The protein below binds the small molecule below.
Small molecule (SMILES): CC(=O)N[C@@H]1[C@@H](O)[C@H](O)[C@@H](CO)O[C@H]1O

Binding-site contacts:
Ligand atom N2 contacts residue ASN87 of chain 28.A at 2.8 Å (h-bond).
Ligand atom O4 contacts residue LEU151 of chain 28.A at 4.1 Å.
Ligand atom C1 contacts residue ASN87 of chain 28.A at 1.4 Å.
Ligand atom C5 contacts residue LEU151 of chain 28.A at 4.1 Å (hydrophobic).
Ligand atom C3 contacts residue ASN87 of chain 28.A at 3.8 Å.
Ligand atom C7 contacts residue ASN87 of chain 28.A at 3.1 Å.
Ligand atom C5 contacts residue ASN87 of chain 28.A at 3.7 Å.
Ligand atom C2 contacts residue ASN87 of chain 28.A at 2.4 Å.
Ligand atom O7 contacts residue ASN87 of chain 28.A at 3.0 Å (h-bond).
Ligand atom O6 contacts residue LEU91 of chain 28.A at 4.1 Å.
Ligand atom C1 contacts residue SER89 of chain 28.A at 4.5 Å.
Ligand atom O5 contacts residue ASN87 of chain 28.A at 2.4 Å (h-bond).
Ligand atom C6 contacts residue LEU151 of chain 28.A at 3.8 Å (hydrophobic).
Ligand atom C6 contacts residue LEU91 of chain 28.A at 3.7 Å (hydrophobic).
Ligand atom C7 contacts residue ASP85 of chain 28.A at 4.4 Å.
Ligand atom O7 contacts residue ASP85 of chain 28.A at 3.4 Å (salt-bridge).
Ligand atom C4 contacts residue ASN87 of chain 28.A at 4.2 Å.
Ligand atom C8 contacts residue ASN87 of chain 28.A at 4.3 Å.

Sequence of chain 28.A:
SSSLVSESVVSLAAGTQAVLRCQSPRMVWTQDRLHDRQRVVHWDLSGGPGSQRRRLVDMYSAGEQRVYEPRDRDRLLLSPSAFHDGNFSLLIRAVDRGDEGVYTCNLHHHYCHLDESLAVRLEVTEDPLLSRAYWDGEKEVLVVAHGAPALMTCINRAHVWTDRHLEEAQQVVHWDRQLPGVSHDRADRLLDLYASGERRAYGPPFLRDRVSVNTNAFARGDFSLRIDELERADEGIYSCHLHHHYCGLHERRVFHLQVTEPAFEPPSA